A protein and the small-molecule ligand that binds it are described below.
Small molecule (SMILES): N[C@H](CCC[C@H](N)C(=O)O)C(=O)O

Sequence of chain 1.A:
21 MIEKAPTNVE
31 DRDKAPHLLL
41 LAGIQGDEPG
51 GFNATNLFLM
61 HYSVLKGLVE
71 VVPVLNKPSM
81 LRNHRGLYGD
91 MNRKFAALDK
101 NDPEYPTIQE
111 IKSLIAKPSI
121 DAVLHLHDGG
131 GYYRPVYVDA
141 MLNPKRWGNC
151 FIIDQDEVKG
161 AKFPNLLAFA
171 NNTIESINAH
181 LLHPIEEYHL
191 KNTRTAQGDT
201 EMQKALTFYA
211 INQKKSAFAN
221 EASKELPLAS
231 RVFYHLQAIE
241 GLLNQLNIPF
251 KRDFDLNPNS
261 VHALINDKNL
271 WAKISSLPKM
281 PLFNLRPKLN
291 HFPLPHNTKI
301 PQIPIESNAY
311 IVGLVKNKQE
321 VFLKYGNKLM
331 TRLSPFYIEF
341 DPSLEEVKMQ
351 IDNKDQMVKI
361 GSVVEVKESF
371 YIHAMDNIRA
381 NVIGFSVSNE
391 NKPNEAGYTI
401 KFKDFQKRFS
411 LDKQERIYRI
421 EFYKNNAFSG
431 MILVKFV

Binding-site contacts:
Ligand atom C7 contacts residue ALA219 of chain 1.A at 4.0 Å (hydrophobic).
Ligand atom OXT contacts residue ARG93 of chain 1.A at 3.0 Å (salt-bridge).
Ligand atom C4 contacts residue HIS127 of chain 1.A at 3.7 Å.
Ligand atom O3 contacts residue ALA205 of chain 1.A at 3.6 Å.
Ligand atom C contacts residue ARG93 of chain 1.A at 3.7 Å.
Ligand atom N contacts residue GLU221 of chain 1.A at 2.5 Å (salt-bridge).
Ligand atom C4 contacts residue MET202 of chain 1.A at 3.9 Å (hydrophobic).
Ligand atom OXT contacts residue MET202 of chain 1.A at 4.1 Å.
Ligand atom O contacts residue ARG93 of chain 1.A at 3.0 Å (salt-bridge).
Ligand atom O contacts residue MET202 of chain 1.A at 3.5 Å.
Ligand atom C3 contacts residue TRP147 of chain 1.A at 3.7 Å (hydrophobic).
Ligand atom N6 contacts residue ALA205 of chain 1.A at 4.0 Å.
Ligand atom CA contacts residue GLU221 of chain 1.A at 3.4 Å.
Ligand atom C7 contacts residue HIS125 of chain 1.A at 3.5 Å.
Ligand atom C7 contacts residue HIS127 of chain 1.A at 3.7 Å.
Ligand atom N contacts residue TRP147 of chain 1.A at 3.7 Å.
Ligand atom O contacts residue TRP147 of chain 1.A at 4.2 Å.
Ligand atom C3 contacts residue GLU221 of chain 1.A at 3.8 Å.
Ligand atom C5 contacts residue HIS127 of chain 1.A at 4.0 Å.
Ligand atom O4 contacts residue THR207 of chain 1.A at 3.5 Å.
Ligand atom C contacts residue ASN92 of chain 1.A at 4.1 Å.
Ligand atom N6 contacts residue THR207 of chain 1.A at 3.0 Å (h-bond).
Ligand atom C7 contacts residue ASN92 of chain 1.A at 3.8 Å.
Ligand atom O4 contacts residue ALA219 of chain 1.A at 3.3 Å.
Ligand atom O3 contacts residue ASN92 of chain 1.A at 3.2 Å (h-bond).
Ligand atom C6 contacts residue ALA219 of chain 1.A at 3.8 Å (hydrophobic).
Ligand atom C7 contacts residue THR207 of chain 1.A at 3.5 Å.
Ligand atom CA contacts residue HIS127 of chain 1.A at 3.9 Å.
Ligand atom C6 contacts residue THR207 of chain 1.A at 3.2 Å.
Ligand atom O4 contacts residue HIS127 of chain 1.A at 2.9 Å (h-bond).
Ligand atom C4 contacts residue ASN92 of chain 1.A at 3.7 Å.
Ligand atom O3 contacts residue HIS125 of chain 1.A at 3.5 Å (h-bond).
Ligand atom C5 contacts residue MET202 of chain 1.A at 4.1 Å (hydrophobic).
Ligand atom O4 contacts residue HIS125 of chain 1.A at 2.7 Å (h-bond).
Ligand atom OXT contacts residue ASN92 of chain 1.A at 3.0 Å (h-bond).
Ligand atom C contacts residue MET202 of chain 1.A at 3.9 Å (hydrophobic).
Ligand atom O3 contacts residue THR207 of chain 1.A at 3.2 Å (h-bond).
Ligand atom C5 contacts residue ALA219 of chain 1.A at 3.7 Å (hydrophobic).
Ligand atom N6 contacts residue MET202 of chain 1.A at 3.3 Å (h-bond).
Ligand atom O3 contacts residue LEU206 of chain 1.A at 3.3 Å (h-bond).